Binding-site contacts:
Ligand atom C contacts residue GLY99 of chain 1.A at 3.3 Å.
Ligand atom CG2 contacts residue TYR101 of chain 1.B at 3.0 Å (hydrophobic).
Ligand atom OE2 contacts residue GLY54 of chain 1.A at 2.7 Å (h-bond).
Ligand atom CG1 contacts residue GLY99 of chain 1.A at 3.6 Å.
Ligand atom OG contacts residue PHE94 of chain 1.B at 3.5 Å.
Ligand atom CA contacts residue GLY96 of chain 1.B at 3.6 Å.
Ligand atom O contacts residue THR102 of chain 1.A at 3.5 Å (h-bond).
Ligand atom O contacts residue ALA33 of chain 1.A at 3.4 Å.
Ligand atom O contacts residue THR102 of chain 1.A at 3.5 Å (h-bond).
Ligand atom CD1 contacts residue TYR58 of chain 1.A at 3.6 Å (hydrophobic).
Ligand atom OG1 contacts residue TYR58 of chain 1.A at 3.5 Å (h-bond).
Ligand atom CD1 contacts residue PHE94 of chain 1.B at 3.6 Å (hydrophobic).
Ligand atom OE2 contacts residue SER52 of chain 1.A at 3.4 Å (h-bond).
Ligand atom N contacts residue TYR101 of chain 1.B at 2.9 Å (h-bond).
Ligand atom OE2 contacts residue SER53 of chain 1.A at 3.2 Å (h-bond).
Ligand atom CD1 contacts residue SER50 of chain 1.A at 3.5 Å.
Ligand atom O contacts residue ALA33 of chain 1.A at 3.6 Å.
Ligand atom O contacts residue GLY101 of chain 1.A at 2.9 Å (h-bond).
Ligand atom N contacts residue GLY96 of chain 1.B at 3.3 Å (h-bond).
Ligand atom O contacts residue SER53 of chain 1.A at 3.1 Å (h-bond).
Ligand atom CD contacts residue SER52 of chain 1.A at 3.5 Å.
Ligand atom CB contacts residue TYR41 of chain 1.B at 3.5 Å (hydrophobic).
Ligand atom CG2 contacts residue GLU39 of chain 1.B at 3.6 Å.
Ligand atom OG contacts residue GLU39 of chain 1.B at 2.8 Å (salt-bridge).
Ligand atom O contacts residue GLY99 of chain 1.A at 3.0 Å.
Ligand atom O contacts residue TYR100 of chain 1.A at 3.2 Å (h-bond).
Ligand atom O contacts residue SER52 of chain 1.A at 3.5 Å.
Ligand atom CB contacts residue GLU39 of chain 1.B at 3.0 Å.
Ligand atom O contacts residue GLY98 of chain 1.A at 3.2 Å.
Ligand atom CB contacts residue HIS31 of chain 1.B at 3.6 Å.
Ligand atom CA contacts residue THR102 of chain 1.A at 3.4 Å.
Ligand atom OE1 contacts residue SER52 of chain 1.A at 3.1 Å (h-bond).
Ligand atom O contacts residue HIS31 of chain 1.B at 3.6 Å (h-bond).
Ligand atom CG contacts residue TYR37 of chain 1.B at 3.5 Å (hydrophobic).
Ligand atom CG contacts residue TYR101 of chain 1.B at 3.4 Å (hydrophobic).
Ligand atom C contacts residue HIS31 of chain 1.B at 3.3 Å.
Ligand atom O contacts residue SER103 of chain 1.A at 2.9 Å (h-bond).
Ligand atom OG1 contacts residue GLU39 of chain 1.B at 2.7 Å (salt-bridge).
Ligand atom CG1 contacts residue THR31 of chain 1.A at 3.5 Å.
Ligand atom CB contacts residue TYR101 of chain 1.B at 3.6 Å (hydrophobic).

Sequence of chain 1.B:
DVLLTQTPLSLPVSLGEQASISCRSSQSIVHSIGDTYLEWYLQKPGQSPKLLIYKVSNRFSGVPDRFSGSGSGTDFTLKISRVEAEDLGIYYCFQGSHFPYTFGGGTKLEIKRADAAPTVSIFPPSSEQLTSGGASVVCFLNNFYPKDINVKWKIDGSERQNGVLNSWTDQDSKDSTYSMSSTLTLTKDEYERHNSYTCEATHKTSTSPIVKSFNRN

The protein below binds the small molecule below.
Small molecule (SMILES): CC(C)C[C@H](NC(=O)[C@H](CC(C)C)NC(=O)[C@@H](N)CO)C(=O)N[C@H](C(=O)N[C@@H](CCC(=O)O)C(=O)N[C@H](C(=O)N[C@@H](CCC(=O)O)C(=O)N[C@H](C(=O)N1CCC[C@H]1C=O)[C@@H](C)O)C(C)C)[C@@H](C)O

Sequence of chain 1.A:
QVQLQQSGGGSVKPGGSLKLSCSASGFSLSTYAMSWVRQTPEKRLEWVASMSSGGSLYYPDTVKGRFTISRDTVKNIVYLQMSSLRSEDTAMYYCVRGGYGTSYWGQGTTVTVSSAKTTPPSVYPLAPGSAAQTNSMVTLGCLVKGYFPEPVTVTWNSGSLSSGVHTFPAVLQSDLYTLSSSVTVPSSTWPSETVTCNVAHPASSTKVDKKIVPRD